Sequence of chain 1.H:
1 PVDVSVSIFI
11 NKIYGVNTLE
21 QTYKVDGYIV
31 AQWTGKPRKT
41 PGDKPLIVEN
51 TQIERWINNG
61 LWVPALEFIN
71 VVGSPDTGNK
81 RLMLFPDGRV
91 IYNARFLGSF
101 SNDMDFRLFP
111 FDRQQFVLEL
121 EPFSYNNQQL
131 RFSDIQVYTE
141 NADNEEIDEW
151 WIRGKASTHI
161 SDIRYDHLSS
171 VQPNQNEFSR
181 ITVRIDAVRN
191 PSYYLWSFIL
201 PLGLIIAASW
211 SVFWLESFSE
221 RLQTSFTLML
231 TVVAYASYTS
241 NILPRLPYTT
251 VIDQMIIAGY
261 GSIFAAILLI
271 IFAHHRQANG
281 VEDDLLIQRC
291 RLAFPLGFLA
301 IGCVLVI

Sequence of chain 1.G:
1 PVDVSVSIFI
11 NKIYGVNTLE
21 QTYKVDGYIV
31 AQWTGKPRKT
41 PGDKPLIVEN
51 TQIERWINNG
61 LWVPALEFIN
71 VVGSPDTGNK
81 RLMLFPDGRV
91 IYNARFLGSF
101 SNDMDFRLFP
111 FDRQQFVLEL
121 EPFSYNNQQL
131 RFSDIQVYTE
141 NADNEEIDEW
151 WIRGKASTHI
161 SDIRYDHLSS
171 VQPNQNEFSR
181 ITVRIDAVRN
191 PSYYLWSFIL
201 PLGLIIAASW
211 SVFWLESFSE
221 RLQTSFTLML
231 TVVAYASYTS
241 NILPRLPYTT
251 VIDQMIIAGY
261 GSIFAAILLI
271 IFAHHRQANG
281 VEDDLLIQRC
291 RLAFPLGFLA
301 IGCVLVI

The protein below binds the small molecule below.
Small molecule (SMILES): C[C@]12CC3(N)CC(Br)(C1)C[C@@](C)(C3)C2

Binding-site contacts:
Ligand atom C04 contacts residue TYR28 of chain 1.G at 4.0 Å (hydrophobic).
Ligand atom BR contacts residue ASN93 of chain 1.G at 3.6 Å.
Ligand atom C04 contacts residue TYR165 of chain 1.H at 4.1 Å (hydrophobic).
Ligand atom BR contacts residue PHE123 of chain 1.H at 4.0 Å.
Ligand atom BR contacts residue TYR28 of chain 1.G at 4.2 Å.
Ligand atom C06 contacts residue TYR165 of chain 1.H at 3.7 Å (hydrophobic).
Ligand atom C02 contacts residue TYR165 of chain 1.H at 4.1 Å (hydrophobic).
Ligand atom C08 contacts residue GLU121 of chain 1.H at 4.1 Å.
Ligand atom C07 contacts residue GLU121 of chain 1.H at 3.9 Å.
Ligand atom C contacts residue PHE9 of chain 1.G at 4.3 Å (hydrophobic).
Ligand atom C06 contacts residue GLU121 of chain 1.H at 3.8 Å.
Ligand atom C contacts residue TYR28 of chain 1.G at 3.5 Å (hydrophobic).
Ligand atom C05 contacts residue GLU140 of chain 1.G at 4.5 Å.
Ligand atom N contacts residue GLU121 of chain 1.H at 3.4 Å (salt-bridge).
Ligand atom C01 contacts residue TYR165 of chain 1.H at 4.0 Å (hydrophobic).
Ligand atom C02 contacts residue PHE178 of chain 1.H at 4.2 Å (hydrophobic).
Ligand atom C03 contacts residue TYR165 of chain 1.H at 3.6 Å (hydrophobic).
Ligand atom C08 contacts residue TYR165 of chain 1.H at 4.0 Å (hydrophobic).
Ligand atom C05 contacts residue TYR28 of chain 1.G at 3.6 Å (hydrophobic).
Ligand atom C08 contacts residue PHE178 of chain 1.H at 3.6 Å (hydrophobic).
Ligand atom N contacts residue PRO122 of chain 1.H at 3.3 Å (h-bond).
Ligand atom C08 contacts residue PHE123 of chain 1.H at 4.2 Å (hydrophobic).
Ligand atom C05 contacts residue PHE9 of chain 1.G at 3.9 Å (hydrophobic).
Ligand atom N contacts residue PHE123 of chain 1.H at 3.6 Å.
Ligand atom C05 contacts residue TYR165 of chain 1.H at 3.7 Å (hydrophobic).
Ligand atom C01 contacts residue PHE178 of chain 1.H at 3.5 Å (hydrophobic).
Ligand atom C07 contacts residue PHE123 of chain 1.H at 4.1 Å (hydrophobic).
Ligand atom C09 contacts residue PHE123 of chain 1.H at 3.8 Å (hydrophobic).
Ligand atom C03 contacts residue PHE9 of chain 1.G at 4.3 Å (hydrophobic).
Ligand atom C06 contacts residue TYR28 of chain 1.G at 4.2 Å (hydrophobic).
Ligand atom N contacts residue GLU67 of chain 1.H at 4.0 Å.